This protein binds this small molecule.
Small molecule (SMILES): Nc1nc(N)nc(-c2cc3ccccc3cc2Br)n1

Binding-site contacts:
Ligand atom C3 contacts residue PHE122 of chain 1.B at 3.7 Å (hydrophobic).
Ligand atom C6 contacts residue ILE94 of chain 1.B at 4.1 Å (hydrophobic).
Ligand atom C2 contacts residue TYR123 of chain 1.B at 4.0 Å (hydrophobic).
Ligand atom N15 contacts residue ALA39 of chain 1.B at 3.1 Å.
Ligand atom BR1 contacts residue MET82 of chain 1.B at 4.1 Å.
Ligand atom N18 contacts residue MET82 of chain 1.B at 3.9 Å.
Ligand atom C5 contacts residue GLY119 of chain 1.B at 4.2 Å.
Ligand atom N19 contacts residue THR168 of chain 1.B at 3.6 Å.
Ligand atom BR1 contacts residue PHE122 of chain 1.B at 3.8 Å.
Ligand atom BR1 contacts residue VAL170 of chain 1.B at 4.2 Å.
Ligand atom C2 contacts residue LEU91 of chain 1.B at 3.8 Å (hydrophobic).
Ligand atom C10 contacts residue ASN35 of chain 1.B at 4.2 Å.
Ligand atom N15 contacts residue THR168 of chain 1.B at 3.4 Å (h-bond).
Ligand atom C7 contacts residue PHE122 of chain 1.B at 3.4 Å (hydrophobic).
Ligand atom C14 contacts residue ASP77 of chain 1.B at 3.8 Å.
Ligand atom N19 contacts residue SER36 of chain 1.B at 3.6 Å (h-bond).
Ligand atom C7 contacts residue LEU91 of chain 1.B at 3.8 Å (hydrophobic).
Ligand atom BR1 contacts residue VAL134 of chain 1.B at 4.0 Å.
Ligand atom C6 contacts residue GLY119 of chain 1.B at 3.5 Å.
Ligand atom C14 contacts residue ALA39 of chain 1.B at 4.1 Å (hydrophobic).
Ligand atom N19 contacts residue ASN35 of chain 1.B at 4.2 Å.
Ligand atom C14 contacts residue THR168 of chain 1.B at 3.8 Å.
Ligand atom C8 contacts residue PHE122 of chain 1.B at 4.0 Å (hydrophobic).
Ligand atom N15 contacts residue ASP77 of chain 1.B at 4.0 Å.
Ligand atom N18 contacts residue ILE80 of chain 1.B at 3.8 Å.
Ligand atom C1 contacts residue ASN90 of chain 1.B at 3.5 Å.
Ligand atom N17 contacts residue MET82 of chain 1.B at 3.9 Å.
Ligand atom N13 contacts residue ASN35 of chain 1.B at 3.8 Å.
Ligand atom N19 contacts residue ASP77 of chain 1.B at 2.6 Å (salt-bridge).
Ligand atom C6 contacts residue ASN90 of chain 1.B at 3.9 Å.
Ligand atom C2 contacts residue ASN90 of chain 1.B at 4.0 Å.
Ligand atom C16 contacts residue ALA39 of chain 1.B at 3.7 Å (hydrophobic).
Ligand atom N18 contacts residue GLY81 of chain 1.B at 4.0 Å.
Ligand atom C2 contacts residue PHE122 of chain 1.B at 3.6 Å (hydrophobic).
Ligand atom C9 contacts residue ASN35 of chain 1.B at 4.2 Å.
Ligand atom C3 contacts residue LEU91 of chain 1.B at 3.9 Å (hydrophobic).
Ligand atom C16 contacts residue THR168 of chain 1.B at 3.9 Å.
Ligand atom C14 contacts residue ASN35 of chain 1.B at 4.2 Å.
Ligand atom N18 contacts residue ALA39 of chain 1.B at 3.6 Å.
Ligand atom C1 contacts residue TYR123 of chain 1.B at 3.8 Å (hydrophobic).

Sequence of chain 1.B:
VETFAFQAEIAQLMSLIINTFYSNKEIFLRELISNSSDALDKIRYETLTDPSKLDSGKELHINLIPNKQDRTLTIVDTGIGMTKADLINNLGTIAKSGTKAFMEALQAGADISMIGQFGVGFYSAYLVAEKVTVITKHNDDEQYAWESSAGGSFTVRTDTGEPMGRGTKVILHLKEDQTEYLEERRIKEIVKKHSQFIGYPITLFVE